Sequence of chain 1.B:
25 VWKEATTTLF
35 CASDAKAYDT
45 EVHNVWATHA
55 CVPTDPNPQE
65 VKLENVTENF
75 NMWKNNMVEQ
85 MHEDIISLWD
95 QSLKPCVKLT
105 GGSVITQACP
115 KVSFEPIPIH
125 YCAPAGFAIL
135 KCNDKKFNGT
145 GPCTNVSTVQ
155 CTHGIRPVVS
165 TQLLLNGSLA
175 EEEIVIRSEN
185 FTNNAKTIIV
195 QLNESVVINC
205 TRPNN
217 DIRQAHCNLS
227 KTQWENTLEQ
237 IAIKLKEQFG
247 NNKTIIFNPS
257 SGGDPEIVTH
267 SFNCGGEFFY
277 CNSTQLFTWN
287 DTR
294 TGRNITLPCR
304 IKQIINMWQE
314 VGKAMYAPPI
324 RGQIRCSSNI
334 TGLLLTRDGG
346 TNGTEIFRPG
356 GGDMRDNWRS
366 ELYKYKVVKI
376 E

This small molecule binds to this protein.
Small molecule (SMILES): CC(=O)N[C@@H]1[C@@H](O)[C@H](O)[C@@H](CO)O[C@H]1O

Binding-site contacts:
Ligand atom C5 contacts residue ASN149 of chain 1.B at 3.5 Å.
Ligand atom O5 contacts residue ASN149 of chain 1.B at 2.1 Å (h-bond).
Ligand atom C5 contacts residue ASN137 of chain 1.B at 4.3 Å.
Ligand atom C6 contacts residue ASN149 of chain 1.B at 4.4 Å.
Ligand atom N2 contacts residue ASN149 of chain 1.B at 3.2 Å (h-bond).
Ligand atom C6 contacts residue ASN137 of chain 1.B at 3.9 Å.
Ligand atom O6 contacts residue ASN137 of chain 1.B at 4.0 Å.
Ligand atom O5 contacts residue ASN137 of chain 1.B at 3.5 Å.
Ligand atom C1 contacts residue ASN149 of chain 1.B at 1.5 Å.
Ligand atom C2 contacts residue ASN149 of chain 1.B at 2.6 Å.
Ligand atom C4 contacts residue ASN149 of chain 1.B at 4.1 Å.
Ligand atom C7 contacts residue ASN149 of chain 1.B at 3.8 Å.
Ligand atom C3 contacts residue ASN149 of chain 1.B at 3.9 Å.
Ligand atom O7 contacts residue ASN149 of chain 1.B at 3.9 Å.
Ligand atom C1 contacts residue ASN137 of chain 1.B at 4.4 Å.